Sequence of chain 2.A:
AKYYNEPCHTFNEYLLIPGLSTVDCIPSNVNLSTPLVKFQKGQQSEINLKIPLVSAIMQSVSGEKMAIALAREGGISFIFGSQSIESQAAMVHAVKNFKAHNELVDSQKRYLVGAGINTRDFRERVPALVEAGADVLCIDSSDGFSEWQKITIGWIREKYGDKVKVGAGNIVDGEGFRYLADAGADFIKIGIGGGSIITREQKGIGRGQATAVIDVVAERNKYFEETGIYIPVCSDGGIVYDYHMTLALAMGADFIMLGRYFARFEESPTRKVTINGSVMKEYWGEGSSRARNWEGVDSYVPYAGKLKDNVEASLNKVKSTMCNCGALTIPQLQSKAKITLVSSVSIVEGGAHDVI

This small molecule binds to this protein.
Small molecule (SMILES): NC(=O)c1ncn([C@@H]2O[C@H](COP(=O)(O)O)[C@@H](O)[C@H]2O)n1

Binding-site contacts:
Ligand atom P contacts residue SER317 of chain 2.A at 3.7 Å.
Ligand atom N4 contacts residue ILE318 of chain 2.A at 3.4 Å.
Ligand atom C6 contacts residue GLU408 of chain 2.A at 3.8 Å.
Ligand atom N1 contacts residue GLU431 of chain 2.A at 3.7 Å.
Ligand atom N7 contacts residue GLU408 of chain 2.A at 2.9 Å (salt-bridge).
Ligand atom C4' contacts residue ASP358 of chain 2.A at 3.5 Å.
Ligand atom N7 contacts residue GLY407 of chain 2.A at 3.5 Å.
Ligand atom C6 contacts residue GLY409 of chain 2.A at 3.5 Å.
Ligand atom O5' contacts residue GLY316 of chain 2.A at 3.5 Å.
Ligand atom C5 contacts residue ILE318 of chain 2.A at 3.4 Å (hydrophobic).
Ligand atom O1P contacts residue ARG382 of chain 2.A at 3.0 Å (salt-bridge).
Ligand atom N1 contacts residue CSO319 of chain 2.A at 3.5 Å (h-bond).
Ligand atom O1P contacts residue SER317 of chain 2.A at 2.8 Å (h-bond).
Ligand atom O6 contacts residue GLY432 of chain 2.A at 3.6 Å.
Ligand atom N1 contacts residue ILE318 of chain 2.A at 3.6 Å.
Ligand atom C2' contacts residue ASP358 of chain 2.A at 3.7 Å.
Ligand atom O2P contacts residue ARG382 of chain 2.A at 3.5 Å (salt-bridge).
Ligand atom O5' contacts residue GLY359 of chain 2.A at 3.6 Å.
Ligand atom O6 contacts residue GLY407 of chain 2.A at 3.3 Å.
Ligand atom O3' contacts residue ASP358 of chain 2.A at 2.6 Å (salt-bridge).
Ligand atom N9 contacts residue ILE318 of chain 2.A at 3.7 Å.
Ligand atom O2P contacts residue GLY381 of chain 2.A at 2.7 Å (h-bond).
Ligand atom O3P contacts residue GLY360 of chain 2.A at 3.5 Å (h-bond).
Ligand atom O3P contacts residue SER317 of chain 2.A at 2.9 Å (h-bond).
Ligand atom O2' contacts residue ASP358 of chain 2.A at 2.6 Å (salt-bridge).
Ligand atom O2P contacts residue LEU380 of chain 2.A at 3.7 Å.
Ligand atom O1P contacts residue TYR405 of chain 2.A at 2.7 Å (h-bond).
Ligand atom C8 contacts residue MET59 of chain 2.A at 3.7 Å (hydrophobic).
Ligand atom C5 contacts residue GLU408 of chain 2.A at 3.6 Å.
Ligand atom O4' contacts residue GLY316 of chain 2.A at 3.7 Å.
Ligand atom N7 contacts residue ILE318 of chain 2.A at 3.6 Å.
Ligand atom C8 contacts residue ILE318 of chain 2.A at 3.8 Å (hydrophobic).
Ligand atom O3' contacts residue MET379 of chain 2.A at 3.6 Å.
Ligand atom O3' contacts residue ALA57 of chain 2.A at 3.4 Å.
Ligand atom C3' contacts residue ASP358 of chain 2.A at 3.5 Å.
Ligand atom O6 contacts residue GLY409 of chain 2.A at 2.6 Å (h-bond).
Ligand atom P contacts residue GLY381 of chain 2.A at 3.8 Å.
Ligand atom O6 contacts residue GLU408 of chain 2.A at 3.2 Å (salt-bridge).
Ligand atom O3P contacts residue GLY316 of chain 2.A at 3.6 Å.
Ligand atom C6 contacts residue ILE318 of chain 2.A at 3.8 Å (hydrophobic).